Sequence of chain 1.B:
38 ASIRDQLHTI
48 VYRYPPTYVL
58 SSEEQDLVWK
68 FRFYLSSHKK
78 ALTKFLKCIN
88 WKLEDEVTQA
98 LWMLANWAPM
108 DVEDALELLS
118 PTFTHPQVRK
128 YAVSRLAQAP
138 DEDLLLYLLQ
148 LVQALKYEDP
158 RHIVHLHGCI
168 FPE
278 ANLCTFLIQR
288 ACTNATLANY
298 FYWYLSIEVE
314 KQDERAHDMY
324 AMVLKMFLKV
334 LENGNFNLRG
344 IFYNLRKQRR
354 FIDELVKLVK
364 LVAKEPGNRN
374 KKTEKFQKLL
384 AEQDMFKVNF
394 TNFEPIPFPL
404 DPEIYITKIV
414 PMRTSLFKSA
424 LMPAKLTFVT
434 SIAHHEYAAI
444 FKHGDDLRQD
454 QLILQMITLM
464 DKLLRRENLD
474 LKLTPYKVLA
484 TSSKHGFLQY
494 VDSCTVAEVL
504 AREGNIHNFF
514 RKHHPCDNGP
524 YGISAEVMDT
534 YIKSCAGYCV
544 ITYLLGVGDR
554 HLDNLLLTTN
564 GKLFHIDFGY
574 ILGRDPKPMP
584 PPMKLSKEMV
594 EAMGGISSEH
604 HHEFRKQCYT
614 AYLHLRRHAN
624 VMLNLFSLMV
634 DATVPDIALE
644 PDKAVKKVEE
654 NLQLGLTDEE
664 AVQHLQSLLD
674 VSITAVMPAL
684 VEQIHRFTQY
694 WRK

A protein and the small-molecule ligand that binds it are described below.
Small molecule (SMILES): CC(=O)N=c1[nH]c(C)c(-c2ccc(Cl)c(S(=O)(=O)NCCO)c2)s1

Binding-site contacts:
Ligand atom CAC contacts residue TYR479 of chain 1.B at 3.8 Å (hydrophobic).
Ligand atom CAT contacts residue PHE420 of chain 1.B at 4.0 Å (hydrophobic).
Ligand atom CAQ contacts residue SER496 of chain 1.B at 3.0 Å.
Ligand atom CL contacts residue LEU491 of chain 1.B at 3.8 Å.
Ligand atom NAU contacts residue ASP570 of chain 1.B at 3.5 Å (salt-bridge).
Ligand atom OAM contacts residue PRO426 of chain 1.B at 3.2 Å.
Ligand atom NAU contacts residue LYS445 of chain 1.B at 3.5 Å (salt-bridge).
Ligand atom CAQ contacts residue TYR493 of chain 1.B at 3.9 Å (hydrophobic).
Ligand atom OAL contacts residue SER496 of chain 1.B at 3.1 Å (h-bond).
Ligand atom CAG contacts residue ILE569 of chain 1.B at 3.5 Å (hydrophobic).
Ligand atom CAB contacts residue LEU491 of chain 1.B at 3.4 Å (hydrophobic).
Ligand atom CAS contacts residue SER496 of chain 1.B at 3.0 Å.
Ligand atom CL contacts residue ASP570 of chain 1.B at 3.8 Å.
Ligand atom NAR contacts residue TYR493 of chain 1.B at 3.3 Å.
Ligand atom CAE contacts residue GLN492 of chain 1.B at 3.4 Å.
Ligand atom CAE contacts residue VAL494 of chain 1.B at 3.8 Å (hydrophobic).
Ligand atom CAW contacts residue SER422 of chain 1.B at 3.5 Å.
Ligand atom NAR contacts residue LEU559 of chain 1.B at 3.9 Å.
Ligand atom CAQ contacts residue VAL494 of chain 1.B at 3.5 Å (hydrophobic).
Ligand atom CAD contacts residue LEU491 of chain 1.B at 3.7 Å (hydrophobic).
Ligand atom NAR contacts residue VAL494 of chain 1.B at 3.4 Å (h-bond).
Ligand atom NAK contacts residue VAL494 of chain 1.B at 3.0 Å (h-bond).
Ligand atom CAS contacts residue TYR493 of chain 1.B at 3.9 Å (hydrophobic).
Ligand atom CAD contacts residue ILE569 of chain 1.B at 4.1 Å (hydrophobic).
Ligand atom CAF contacts residue ILE569 of chain 1.B at 3.7 Å (hydrophobic).
Ligand atom CAW contacts residue ASP570 of chain 1.B at 4.0 Å.
Ligand atom CAH contacts residue ILE569 of chain 1.B at 3.8 Å (hydrophobic).
Ligand atom CAV contacts residue ASP570 of chain 1.B at 3.5 Å.
Ligand atom NAK contacts residue SER496 of chain 1.B at 3.4 Å (h-bond).
Ligand atom CAD contacts residue TYR479 of chain 1.B at 3.8 Å (hydrophobic).
Ligand atom CAC contacts residue LEU491 of chain 1.B at 3.0 Å (hydrophobic).
Ligand atom CAS contacts residue LEU559 of chain 1.B at 4.0 Å (hydrophobic).
Ligand atom NAR contacts residue SER496 of chain 1.B at 2.4 Å (h-bond).
Ligand atom OAL contacts residue TYR493 of chain 1.B at 3.8 Å.
Ligand atom CAI contacts residue ILE443 of chain 1.B at 3.9 Å (hydrophobic).
Ligand atom OAX contacts residue LYS445 of chain 1.B at 4.0 Å.
Ligand atom CAE contacts residue TYR479 of chain 1.B at 3.4 Å (hydrophobic).
Ligand atom CAQ contacts residue LEU559 of chain 1.B at 3.9 Å (hydrophobic).
Ligand atom OAX contacts residue SER422 of chain 1.B at 2.8 Å.
Ligand atom CL contacts residue LYS445 of chain 1.B at 3.2 Å.